Sequence of chain 1.C:
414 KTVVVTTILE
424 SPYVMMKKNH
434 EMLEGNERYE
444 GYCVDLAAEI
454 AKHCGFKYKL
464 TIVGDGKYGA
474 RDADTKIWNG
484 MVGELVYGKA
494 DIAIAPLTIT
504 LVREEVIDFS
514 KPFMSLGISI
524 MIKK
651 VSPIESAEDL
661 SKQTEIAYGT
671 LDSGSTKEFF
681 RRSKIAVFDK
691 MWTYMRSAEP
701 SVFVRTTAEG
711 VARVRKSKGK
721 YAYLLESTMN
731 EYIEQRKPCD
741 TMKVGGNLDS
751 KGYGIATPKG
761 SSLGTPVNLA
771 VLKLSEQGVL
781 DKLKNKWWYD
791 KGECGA

Sequence of chain 1.B:
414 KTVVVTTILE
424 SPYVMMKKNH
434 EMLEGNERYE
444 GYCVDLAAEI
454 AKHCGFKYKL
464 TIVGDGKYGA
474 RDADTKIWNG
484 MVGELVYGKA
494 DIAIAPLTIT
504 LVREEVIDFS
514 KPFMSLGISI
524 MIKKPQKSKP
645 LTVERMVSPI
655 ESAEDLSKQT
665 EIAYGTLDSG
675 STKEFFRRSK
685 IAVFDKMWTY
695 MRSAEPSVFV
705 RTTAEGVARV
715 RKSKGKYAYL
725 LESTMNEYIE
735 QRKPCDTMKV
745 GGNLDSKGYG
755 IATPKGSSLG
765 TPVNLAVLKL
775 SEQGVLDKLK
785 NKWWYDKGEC

A protein and the small-molecule ligand that binds it are described below.
Small molecule (SMILES): NS(=O)(=O)c1cc2c(cc1Cl)N[C@H]([C@H]1C[C@H]3C=C[C@@H]1C3)NS2(=O)=O

Binding-site contacts:
Ligand atom O2 contacts residue MET517 of chain 1.C at 3.4 Å.
Ligand atom N3 contacts residue SER750 of chain 1.B at 3.6 Å (h-bond).
Ligand atom C11 contacts residue SER750 of chain 1.B at 3.9 Å.
Ligand atom C5 contacts residue ILE502 of chain 1.B at 3.6 Å (hydrophobic).
Ligand atom C3 contacts residue PRO515 of chain 1.B at 3.6 Å (hydrophobic).
Ligand atom C2 contacts residue PRO515 of chain 1.C at 3.8 Å (hydrophobic).
Ligand atom C13 contacts residue PHE516 of chain 1.C at 3.7 Å (hydrophobic).
Ligand atom N2 contacts residue SER750 of chain 1.B at 3.6 Å (h-bond).
Ligand atom C1 contacts residue PRO515 of chain 1.C at 3.5 Å (hydrophobic).
Ligand atom C10 contacts residue SER750 of chain 1.B at 3.8 Å.
Ligand atom C4 contacts residue GLY752 of chain 1.B at 3.4 Å.
Ligand atom O3 contacts residue MET517 of chain 1.C at 3.8 Å.
Ligand atom CL contacts residue ASP781 of chain 1.C at 3.1 Å.
Ligand atom S1 contacts residue PRO515 of chain 1.C at 3.9 Å.
Ligand atom C6 contacts residue SER775 of chain 1.C at 3.6 Å.
Ligand atom S1 contacts residue SER518 of chain 1.C at 3.9 Å.
Ligand atom O2 contacts residue PRO515 of chain 1.C at 3.5 Å.
Ligand atom O1 contacts residue SER518 of chain 1.C at 3.5 Å (h-bond).
Ligand atom N1 contacts residue PRO515 of chain 1.C at 2.9 Å (h-bond).
Ligand atom C8 contacts residue PRO515 of chain 1.C at 3.5 Å (hydrophobic).
Ligand atom C14 contacts residue SER775 of chain 1.C at 3.4 Å.
Ligand atom O4 contacts residue LYS784 of chain 1.C at 3.2 Å.
Ligand atom N2 contacts residue PRO515 of chain 1.C at 3.8 Å.
Ligand atom C4 contacts residue ILE502 of chain 1.B at 3.7 Å (hydrophobic).
Ligand atom C5 contacts residue LEU772 of chain 1.C at 3.7 Å (hydrophobic).
Ligand atom C10 contacts residue SER775 of chain 1.C at 3.6 Å.
Ligand atom O1 contacts residue LYS751 of chain 1.B at 3.7 Å.
Ligand atom N2 contacts residue SER775 of chain 1.C at 2.9 Å (h-bond).
Ligand atom C7 contacts residue LYS514 of chain 1.C at 3.8 Å.
Ligand atom C4 contacts residue LYS751 of chain 1.B at 3.9 Å.
Ligand atom C11 contacts residue PHE516 of chain 1.C at 3.7 Å (hydrophobic).
Ligand atom C11 contacts residue MET517 of chain 1.C at 3.9 Å (hydrophobic).
Ligand atom C12 contacts residue PHE516 of chain 1.C at 3.6 Å (hydrophobic).
Ligand atom C7 contacts residue LEU772 of chain 1.C at 3.8 Å (hydrophobic).
Ligand atom C3 contacts residue GLY752 of chain 1.B at 3.7 Å.
Ligand atom O2 contacts residue SER518 of chain 1.C at 3.1 Å (h-bond).
Ligand atom O3 contacts residue SER518 of chain 1.C at 3.2 Å (h-bond).
Ligand atom C11 contacts residue SER518 of chain 1.C at 3.8 Å.
Ligand atom CL contacts residue LEU780 of chain 1.C at 3.4 Å.
Ligand atom N3 contacts residue ASP781 of chain 1.C at 3.0 Å (salt-bridge).